Sequence of chain 2.A:
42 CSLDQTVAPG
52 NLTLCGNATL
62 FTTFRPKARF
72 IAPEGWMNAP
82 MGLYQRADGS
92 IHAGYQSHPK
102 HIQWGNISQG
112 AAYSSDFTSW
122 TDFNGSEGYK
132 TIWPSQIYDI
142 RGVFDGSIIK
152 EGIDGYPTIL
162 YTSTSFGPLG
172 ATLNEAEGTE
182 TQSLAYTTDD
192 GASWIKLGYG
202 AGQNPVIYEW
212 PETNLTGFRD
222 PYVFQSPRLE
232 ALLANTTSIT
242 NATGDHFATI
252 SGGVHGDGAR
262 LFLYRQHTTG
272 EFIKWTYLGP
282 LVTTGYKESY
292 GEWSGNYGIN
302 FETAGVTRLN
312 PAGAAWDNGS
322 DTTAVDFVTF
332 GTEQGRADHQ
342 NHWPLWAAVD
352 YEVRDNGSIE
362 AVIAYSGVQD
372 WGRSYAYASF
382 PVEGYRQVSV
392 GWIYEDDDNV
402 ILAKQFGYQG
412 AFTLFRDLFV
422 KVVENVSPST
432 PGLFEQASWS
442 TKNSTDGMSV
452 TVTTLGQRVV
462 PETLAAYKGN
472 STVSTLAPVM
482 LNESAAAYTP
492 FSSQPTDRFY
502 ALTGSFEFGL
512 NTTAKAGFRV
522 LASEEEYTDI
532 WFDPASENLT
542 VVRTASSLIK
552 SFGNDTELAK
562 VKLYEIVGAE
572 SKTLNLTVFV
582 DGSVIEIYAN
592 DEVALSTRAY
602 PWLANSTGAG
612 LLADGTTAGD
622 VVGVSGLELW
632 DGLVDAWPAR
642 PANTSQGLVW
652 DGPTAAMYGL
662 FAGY

This small molecule binds to this protein.
Small molecule (SMILES): CC(=O)N[C@@H]1[C@@H](O)[C@H](O)[C@@H](CO)O[C@H]1O

Binding-site contacts:
Ligand atom C6 contacts residue PHE435 of chain 2.A at 4.3 Å (hydrophobic).
Ligand atom C4 contacts residue ASN444 of chain 2.A at 4.1 Å.
Ligand atom O5 contacts residue PHE435 of chain 2.A at 4.0 Å.
Ligand atom O6 contacts residue GLY448 of chain 2.A at 2.6 Å (h-bond).
Ligand atom C5 contacts residue ASN444 of chain 2.A at 3.6 Å.
Ligand atom C1 contacts residue PHE435 of chain 2.A at 4.2 Å (hydrophobic).
Ligand atom N2 contacts residue ASN444 of chain 2.A at 2.9 Å (h-bond).
Ligand atom O7 contacts residue ASN444 of chain 2.A at 3.5 Å (h-bond).
Ligand atom C5 contacts residue GLY448 of chain 2.A at 4.3 Å.
Ligand atom C6 contacts residue GLY448 of chain 2.A at 3.4 Å.
Ligand atom C5 contacts residue PHE435 of chain 2.A at 3.8 Å (hydrophobic).
Ligand atom C6 contacts residue PRO429 of chain 2.A at 4.0 Å (hydrophobic).
Ligand atom C6 contacts residue 9751 of chain 2.HA at 3.7 Å.
Ligand atom O6 contacts residue 9751 of chain 2.HA at 3.5 Å.
Ligand atom C1 contacts residue ASN444 of chain 2.A at 1.4 Å.
Ligand atom C7 contacts residue ASN444 of chain 2.A at 3.4 Å.
Ligand atom C2 contacts residue ASN444 of chain 2.A at 2.4 Å.
Ligand atom C3 contacts residue ASN444 of chain 2.A at 3.8 Å.
Ligand atom O5 contacts residue ASN444 of chain 2.A at 2.2 Å (h-bond).
Ligand atom O5 contacts residue GLY448 of chain 2.A at 3.8 Å.